The protein below binds the small molecule below.
Small molecule (SMILES): [H]/N=C(\N)c1cc(-c2cccc(NC(=O)C(C)(C)Oc3ccc(Cl)cc3)c2)cs1

Sequence of chain 2.B:
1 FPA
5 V

Binding-site contacts:
Ligand atom C7 contacts residue ASN47 of chain 2.A at 4.1 Å.
Ligand atom C1 contacts residue ASN47 of chain 2.A at 4.4 Å.
Ligand atom C20 contacts residue ASN47 of chain 2.A at 3.8 Å.
Ligand atom C19 contacts residue ASN47 of chain 2.A at 3.6 Å.
Ligand atom CL contacts residue ILE173 of chain 2.A at 4.1 Å.
Ligand atom C8 contacts residue ASN47 of chain 2.A at 3.9 Å.
Ligand atom C13 contacts residue ILE224 of chain 2.A at 4.2 Å (hydrophobic).
Ligand atom C17 contacts residue PRO172 of chain 2.A at 3.2 Å (hydrophobic).
Ligand atom C14 contacts residue VAL5 of chain 2.B at 4.0 Å (hydrophobic).
Ligand atom S contacts residue ASN47 of chain 2.A at 4.3 Å.
Ligand atom C5 contacts residue ASN47 of chain 2.A at 3.8 Å.
Ligand atom N2 contacts residue LEU48 of chain 2.A at 3.4 Å.
Ligand atom C17 contacts residue GLY176 of chain 2.A at 4.3 Å.
Ligand atom C18 contacts residue VAL5 of chain 2.B at 4.1 Å (hydrophobic).
Ligand atom C4 contacts residue ASN47 of chain 2.A at 3.7 Å.
Ligand atom N contacts residue GLU19 of chain 2.A at 2.8 Å (salt-bridge).
Ligand atom C17 contacts residue ILE173 of chain 2.A at 4.1 Å (hydrophobic).
Ligand atom CL contacts residue LYS127 of chain 2.A at 3.5 Å.
Ligand atom C11 contacts residue VAL5 of chain 2.B at 4.3 Å (hydrophobic).
Ligand atom S contacts residue GLU44 of chain 2.A at 3.8 Å.
Ligand atom CL contacts residue PHE124 of chain 2.A at 4.0 Å.
Ligand atom C16 contacts residue PRO172 of chain 2.A at 4.4 Å (hydrophobic).
Ligand atom C3 contacts residue ASN47 of chain 2.A at 3.7 Å.
Ligand atom C12 contacts residue LEU223 of chain 2.A at 3.6 Å (hydrophobic).
Ligand atom C16 contacts residue VAL5 of chain 2.B at 4.1 Å (hydrophobic).
Ligand atom C2 contacts residue ASN47 of chain 2.A at 4.0 Å.
Ligand atom C15 contacts residue ASN47 of chain 2.A at 4.5 Å.
Ligand atom O contacts residue ILE224 of chain 2.A at 3.8 Å.
Ligand atom N contacts residue VAL51 of chain 2.A at 3.8 Å.
Ligand atom C18 contacts residue ILE224 of chain 2.A at 3.8 Å (hydrophobic).
Ligand atom C18 contacts residue PRO172 of chain 2.A at 3.7 Å (hydrophobic).
Ligand atom C15 contacts residue VAL5 of chain 2.B at 3.8 Å (hydrophobic).
Ligand atom N2 contacts residue GLU19 of chain 2.A at 2.9 Å (salt-bridge).
Ligand atom C13 contacts residue VAL5 of chain 2.B at 4.3 Å (hydrophobic).
Ligand atom C20 contacts residue GLU44 of chain 2.A at 4.4 Å.
Ligand atom C contacts residue GLU19 of chain 2.A at 3.6 Å.
Ligand atom C contacts residue LEU48 of chain 2.A at 4.1 Å (hydrophobic).
Ligand atom C6 contacts residue ASN47 of chain 2.A at 4.2 Å.
Ligand atom C17 contacts residue VAL5 of chain 2.B at 4.0 Å (hydrophobic).

Sequence of chain 2.A:
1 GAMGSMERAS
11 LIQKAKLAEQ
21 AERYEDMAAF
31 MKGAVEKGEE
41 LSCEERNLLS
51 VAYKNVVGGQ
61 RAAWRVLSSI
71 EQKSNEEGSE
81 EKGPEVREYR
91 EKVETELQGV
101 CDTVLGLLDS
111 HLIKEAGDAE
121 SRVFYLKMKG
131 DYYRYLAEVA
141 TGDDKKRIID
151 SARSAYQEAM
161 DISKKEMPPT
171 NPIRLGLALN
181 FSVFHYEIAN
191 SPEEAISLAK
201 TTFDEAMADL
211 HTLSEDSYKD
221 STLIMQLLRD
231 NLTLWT